Sequence of chain 58.A:
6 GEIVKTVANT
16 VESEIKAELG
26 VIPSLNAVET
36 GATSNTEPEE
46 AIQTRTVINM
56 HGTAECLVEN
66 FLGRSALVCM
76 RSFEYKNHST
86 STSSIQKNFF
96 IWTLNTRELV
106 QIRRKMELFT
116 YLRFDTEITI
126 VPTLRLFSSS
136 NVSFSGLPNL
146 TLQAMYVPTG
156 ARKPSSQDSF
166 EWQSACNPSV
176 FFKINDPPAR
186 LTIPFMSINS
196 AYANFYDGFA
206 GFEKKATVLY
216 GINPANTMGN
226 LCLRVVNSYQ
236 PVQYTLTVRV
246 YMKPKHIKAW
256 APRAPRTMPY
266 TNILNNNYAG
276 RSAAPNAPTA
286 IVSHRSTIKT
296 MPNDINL

Sequence of chain 59.C:
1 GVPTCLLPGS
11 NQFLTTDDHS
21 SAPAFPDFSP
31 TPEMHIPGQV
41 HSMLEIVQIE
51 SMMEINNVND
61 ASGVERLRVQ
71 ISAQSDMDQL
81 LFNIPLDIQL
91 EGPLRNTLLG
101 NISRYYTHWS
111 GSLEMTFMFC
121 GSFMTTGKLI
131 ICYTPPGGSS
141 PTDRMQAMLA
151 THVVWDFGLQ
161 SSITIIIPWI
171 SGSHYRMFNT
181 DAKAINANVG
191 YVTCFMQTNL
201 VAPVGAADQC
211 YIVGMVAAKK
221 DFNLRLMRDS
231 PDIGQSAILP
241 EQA

Binding-site contacts:
Ligand atom F3 contacts residue TYR151 of chain 58.A at 2.9 Å.
Ligand atom CM6 contacts residue TRP97 of chain 58.A at 3.6 Å (hydrophobic).
Ligand atom F2 contacts residue ALA149 of chain 58.A at 2.5 Å.
Ligand atom C3A contacts residue LEU226 of chain 58.A at 3.8 Å (hydrophobic).
Ligand atom CM2 contacts residue MET191 of chain 58.A at 3.4 Å (hydrophobic).
Ligand atom O1A contacts residue LEU226 of chain 58.A at 3.6 Å.
Ligand atom N2 contacts residue TYR197 of chain 58.A at 3.4 Å.
Ligand atom C1B contacts residue LEU99 of chain 58.A at 3.6 Å (hydrophobic).
Ligand atom O1 contacts residue PHE119 of chain 58.A at 3.5 Å.
Ligand atom C2A contacts residue LEU226 of chain 58.A at 3.8 Å (hydrophobic).
Ligand atom C2B contacts residue LEU99 of chain 58.A at 3.4 Å (hydrophobic).
Ligand atom N1A contacts residue LEU226 of chain 58.A at 3.6 Å.
Ligand atom CM2 contacts residue ILE188 of chain 58.A at 3.6 Å (hydrophobic).
Ligand atom O1 contacts residue TYR197 of chain 58.A at 3.3 Å.
Ligand atom C3A contacts residue LEU186 of chain 58.A at 3.8 Å (hydrophobic).
Ligand atom C4 contacts residue THR101 of chain 58.A at 3.8 Å.
Ligand atom C6B contacts residue LEU99 of chain 58.A at 3.9 Å (hydrophobic).
Ligand atom N3A contacts residue TYR151 of chain 58.A at 3.6 Å.
Ligand atom CM2 contacts residue LEU99 of chain 58.A at 3.3 Å (hydrophobic).
Ligand atom C6B contacts residue ILE123 of chain 58.A at 3.8 Å (hydrophobic).
Ligand atom CM4 contacts residue ALA149 of chain 58.A at 3.6 Å (hydrophobic).
Ligand atom C3C contacts residue THR121 of chain 58.A at 3.7 Å.
Ligand atom F2 contacts residue SER174 of chain 58.A at 3.7 Å.
Ligand atom C3B contacts residue ILE188 of chain 58.A at 3.5 Å (hydrophobic).
Ligand atom F3 contacts residue ALA149 of chain 58.A at 3.6 Å.
Ligand atom O1B contacts residue LEU99 of chain 58.A at 3.6 Å.
Ligand atom F3 contacts residue PRO173 of chain 58.A at 2.6 Å.
Ligand atom F3 contacts residue MET150 of chain 58.A at 3.8 Å.
Ligand atom F2 contacts residue VAL175 of chain 58.A at 3.2 Å.
Ligand atom F3 contacts residue SER174 of chain 58.A at 3.8 Å.
Ligand atom CM4 contacts residue LEU186 of chain 58.A at 3.8 Å (hydrophobic).
Ligand atom C2B contacts residue ILE188 of chain 58.A at 3.7 Å (hydrophobic).
Ligand atom CM4 contacts residue PRO173 of chain 58.A at 3.7 Å (hydrophobic).
Ligand atom C5B contacts residue ILE123 of chain 58.A at 3.7 Å (hydrophobic).
Ligand atom O1A contacts residue LEU186 of chain 58.A at 3.7 Å.
Ligand atom CM3 contacts residue THR101 of chain 58.A at 3.8 Å.
Ligand atom CM6 contacts residue ILE123 of chain 58.A at 3.8 Å (hydrophobic).
Ligand atom N2 contacts residue PHE119 of chain 58.A at 3.5 Å.
Ligand atom C3 contacts residue THR101 of chain 58.A at 3.8 Å.
Ligand atom F1 contacts residue LEU186 of chain 58.A at 3.1 Å.

Sequence of chain 58.C:
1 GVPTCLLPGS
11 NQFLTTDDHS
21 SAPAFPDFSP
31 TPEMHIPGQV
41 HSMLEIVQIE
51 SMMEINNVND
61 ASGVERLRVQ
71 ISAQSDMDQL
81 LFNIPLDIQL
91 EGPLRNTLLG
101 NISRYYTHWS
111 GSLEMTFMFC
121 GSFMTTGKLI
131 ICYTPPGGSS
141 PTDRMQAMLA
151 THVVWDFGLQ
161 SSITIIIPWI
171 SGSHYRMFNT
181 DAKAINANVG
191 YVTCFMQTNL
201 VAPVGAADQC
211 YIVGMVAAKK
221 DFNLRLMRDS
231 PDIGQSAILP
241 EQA

This protein binds this small molecule.
Small molecule (SMILES): Cc1cc(CCCOc2c(C)cc(-c3noc(C(F)(F)F)n3)cc2C)on1